The small molecule below binds the protein below.
Small molecule (SMILES): CC(=O)N[C@@H]1[C@@H](O)[C@H](O)[C@@H](CO)O[C@H]1O

Sequence of chain 1.A:
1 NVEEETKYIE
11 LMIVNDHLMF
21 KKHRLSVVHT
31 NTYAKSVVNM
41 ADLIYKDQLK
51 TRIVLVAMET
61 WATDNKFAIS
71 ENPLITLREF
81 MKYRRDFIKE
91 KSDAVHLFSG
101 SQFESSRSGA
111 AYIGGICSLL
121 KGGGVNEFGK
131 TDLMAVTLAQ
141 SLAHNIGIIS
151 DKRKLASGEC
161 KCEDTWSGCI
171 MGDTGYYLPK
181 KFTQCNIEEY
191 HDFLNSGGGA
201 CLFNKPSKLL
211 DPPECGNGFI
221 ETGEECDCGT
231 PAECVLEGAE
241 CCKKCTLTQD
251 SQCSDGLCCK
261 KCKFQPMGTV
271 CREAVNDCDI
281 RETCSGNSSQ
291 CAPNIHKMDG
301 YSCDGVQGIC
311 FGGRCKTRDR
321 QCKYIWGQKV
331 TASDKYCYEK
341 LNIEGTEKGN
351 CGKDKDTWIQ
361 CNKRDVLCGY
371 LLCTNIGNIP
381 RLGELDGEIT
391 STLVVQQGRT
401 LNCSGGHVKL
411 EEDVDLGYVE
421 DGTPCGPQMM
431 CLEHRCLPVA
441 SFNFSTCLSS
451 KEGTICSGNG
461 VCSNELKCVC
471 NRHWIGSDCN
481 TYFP

Binding-site contacts:
Ligand atom N2 contacts residue ASN443 of chain 1.A at 3.1 Å (h-bond).
Ligand atom C1 contacts residue ASN443 of chain 1.A at 1.5 Å.
Ligand atom C2 contacts residue ASN443 of chain 1.A at 2.7 Å.
Ligand atom C5 contacts residue ASN443 of chain 1.A at 3.5 Å.
Ligand atom C4 contacts residue ASN443 of chain 1.A at 4.3 Å.
Ligand atom C3 contacts residue ASN443 of chain 1.A at 3.9 Å.
Ligand atom C7 contacts residue ASN443 of chain 1.A at 3.8 Å.
Ligand atom O7 contacts residue ASN443 of chain 1.A at 3.6 Å (h-bond).
Ligand atom O6 contacts residue ASN443 of chain 1.A at 4.4 Å.
Ligand atom O5 contacts residue ASN443 of chain 1.A at 2.3 Å (h-bond).